Binding-site contacts:
Ligand atom C2 contacts residue ASN1098 of chain 1.C at 2.5 Å.
Ligand atom C8 contacts residue ASN1098 of chain 1.C at 3.5 Å.
Ligand atom O5 contacts residue ASN1098 of chain 1.C at 2.3 Å (h-bond).
Ligand atom C4 contacts residue ASN1098 of chain 1.C at 4.2 Å.
Ligand atom O4 contacts residue HIS1101 of chain 1.C at 4.0 Å.
Ligand atom C3 contacts residue THR1100 of chain 1.C at 4.1 Å.
Ligand atom C8 contacts residue GLY1099 of chain 1.C at 4.5 Å.
Ligand atom C5 contacts residue PHE1103 of chain 1.C at 4.2 Å (hydrophobic).
Ligand atom O6 contacts residue PHE1103 of chain 1.C at 4.4 Å.
Ligand atom C1 contacts residue PHE1103 of chain 1.C at 3.8 Å (hydrophobic).
Ligand atom C1 contacts residue ASN1098 of chain 1.C at 1.4 Å.
Ligand atom C7 contacts residue ASN1098 of chain 1.C at 3.3 Å.
Ligand atom C8 contacts residue THR1100 of chain 1.C at 3.4 Å.
Ligand atom C6 contacts residue HIS1101 of chain 1.C at 4.3 Å.
Ligand atom C4 contacts residue HIS1101 of chain 1.C at 4.2 Å.
Ligand atom C7 contacts residue THR1100 of chain 1.C at 3.6 Å.
Ligand atom C5 contacts residue ASN1098 of chain 1.C at 3.6 Å.
Ligand atom C1 contacts residue THR1100 of chain 1.C at 4.5 Å.
Ligand atom C6 contacts residue PHE1103 of chain 1.C at 4.3 Å (hydrophobic).
Ligand atom N2 contacts residue ASN1098 of chain 1.C at 3.0 Å (h-bond).
Ligand atom O7 contacts residue ASN1098 of chain 1.C at 3.3 Å (h-bond).
Ligand atom C3 contacts residue ASN1098 of chain 1.C at 3.8 Å.
Ligand atom C3 contacts residue HIS1101 of chain 1.C at 4.3 Å.
Ligand atom C5 contacts residue HIS1101 of chain 1.C at 3.7 Å.
Ligand atom O5 contacts residue PHE1103 of chain 1.C at 3.5 Å.
Ligand atom C2 contacts residue THR1100 of chain 1.C at 4.0 Å.
Ligand atom N2 contacts residue THR1100 of chain 1.C at 3.0 Å (h-bond).
Ligand atom O3 contacts residue THR1100 of chain 1.C at 4.5 Å.

A protein and the small-molecule ligand that binds it are described below.
Small molecule (SMILES): CC(=O)N[C@@H]1[C@@H](O)[C@H](O)[C@@H](CO)O[C@H]1O

Sequence of chain 1.C:
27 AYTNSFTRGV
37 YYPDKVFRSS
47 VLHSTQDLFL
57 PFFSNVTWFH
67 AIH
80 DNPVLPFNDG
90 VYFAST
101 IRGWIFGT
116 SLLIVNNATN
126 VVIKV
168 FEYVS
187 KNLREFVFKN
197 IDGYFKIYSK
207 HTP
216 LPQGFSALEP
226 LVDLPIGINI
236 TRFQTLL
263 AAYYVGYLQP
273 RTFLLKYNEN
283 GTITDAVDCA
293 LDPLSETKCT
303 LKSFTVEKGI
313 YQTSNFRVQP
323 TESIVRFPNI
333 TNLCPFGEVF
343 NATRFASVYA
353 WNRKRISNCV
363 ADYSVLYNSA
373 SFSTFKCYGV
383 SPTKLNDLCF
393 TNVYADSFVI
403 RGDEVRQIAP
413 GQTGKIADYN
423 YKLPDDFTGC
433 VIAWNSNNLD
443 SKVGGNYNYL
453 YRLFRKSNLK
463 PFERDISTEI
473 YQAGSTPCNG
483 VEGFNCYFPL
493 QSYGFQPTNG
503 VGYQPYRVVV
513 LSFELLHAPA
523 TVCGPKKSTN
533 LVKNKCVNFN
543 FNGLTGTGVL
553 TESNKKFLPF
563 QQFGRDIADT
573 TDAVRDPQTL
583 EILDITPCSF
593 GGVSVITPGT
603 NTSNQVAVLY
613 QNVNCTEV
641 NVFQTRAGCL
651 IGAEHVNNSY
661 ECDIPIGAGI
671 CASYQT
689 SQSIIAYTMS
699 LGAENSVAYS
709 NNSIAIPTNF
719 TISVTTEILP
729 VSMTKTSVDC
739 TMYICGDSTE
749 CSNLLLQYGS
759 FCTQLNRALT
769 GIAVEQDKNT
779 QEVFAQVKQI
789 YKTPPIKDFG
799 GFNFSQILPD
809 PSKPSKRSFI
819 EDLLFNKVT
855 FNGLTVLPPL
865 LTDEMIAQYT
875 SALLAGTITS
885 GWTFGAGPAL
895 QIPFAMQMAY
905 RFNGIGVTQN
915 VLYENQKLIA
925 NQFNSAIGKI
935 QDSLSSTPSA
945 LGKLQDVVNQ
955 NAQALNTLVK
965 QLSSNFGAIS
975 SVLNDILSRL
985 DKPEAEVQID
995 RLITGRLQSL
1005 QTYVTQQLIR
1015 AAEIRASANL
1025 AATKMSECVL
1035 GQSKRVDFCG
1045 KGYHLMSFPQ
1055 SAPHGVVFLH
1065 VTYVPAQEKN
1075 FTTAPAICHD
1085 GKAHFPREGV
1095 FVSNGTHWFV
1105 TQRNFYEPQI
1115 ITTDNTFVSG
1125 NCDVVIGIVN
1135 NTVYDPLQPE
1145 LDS